This protein binds this small molecule.
Small molecule (SMILES): CC(=O)N[C@H]1[C@H](O[C@H]2[C@H](O)[C@@H](NC(C)=O)CO[C@@H]2CO)O[C@H](CO)[C@@H](O)[C@@H]1O

Sequence of chain 1.C:
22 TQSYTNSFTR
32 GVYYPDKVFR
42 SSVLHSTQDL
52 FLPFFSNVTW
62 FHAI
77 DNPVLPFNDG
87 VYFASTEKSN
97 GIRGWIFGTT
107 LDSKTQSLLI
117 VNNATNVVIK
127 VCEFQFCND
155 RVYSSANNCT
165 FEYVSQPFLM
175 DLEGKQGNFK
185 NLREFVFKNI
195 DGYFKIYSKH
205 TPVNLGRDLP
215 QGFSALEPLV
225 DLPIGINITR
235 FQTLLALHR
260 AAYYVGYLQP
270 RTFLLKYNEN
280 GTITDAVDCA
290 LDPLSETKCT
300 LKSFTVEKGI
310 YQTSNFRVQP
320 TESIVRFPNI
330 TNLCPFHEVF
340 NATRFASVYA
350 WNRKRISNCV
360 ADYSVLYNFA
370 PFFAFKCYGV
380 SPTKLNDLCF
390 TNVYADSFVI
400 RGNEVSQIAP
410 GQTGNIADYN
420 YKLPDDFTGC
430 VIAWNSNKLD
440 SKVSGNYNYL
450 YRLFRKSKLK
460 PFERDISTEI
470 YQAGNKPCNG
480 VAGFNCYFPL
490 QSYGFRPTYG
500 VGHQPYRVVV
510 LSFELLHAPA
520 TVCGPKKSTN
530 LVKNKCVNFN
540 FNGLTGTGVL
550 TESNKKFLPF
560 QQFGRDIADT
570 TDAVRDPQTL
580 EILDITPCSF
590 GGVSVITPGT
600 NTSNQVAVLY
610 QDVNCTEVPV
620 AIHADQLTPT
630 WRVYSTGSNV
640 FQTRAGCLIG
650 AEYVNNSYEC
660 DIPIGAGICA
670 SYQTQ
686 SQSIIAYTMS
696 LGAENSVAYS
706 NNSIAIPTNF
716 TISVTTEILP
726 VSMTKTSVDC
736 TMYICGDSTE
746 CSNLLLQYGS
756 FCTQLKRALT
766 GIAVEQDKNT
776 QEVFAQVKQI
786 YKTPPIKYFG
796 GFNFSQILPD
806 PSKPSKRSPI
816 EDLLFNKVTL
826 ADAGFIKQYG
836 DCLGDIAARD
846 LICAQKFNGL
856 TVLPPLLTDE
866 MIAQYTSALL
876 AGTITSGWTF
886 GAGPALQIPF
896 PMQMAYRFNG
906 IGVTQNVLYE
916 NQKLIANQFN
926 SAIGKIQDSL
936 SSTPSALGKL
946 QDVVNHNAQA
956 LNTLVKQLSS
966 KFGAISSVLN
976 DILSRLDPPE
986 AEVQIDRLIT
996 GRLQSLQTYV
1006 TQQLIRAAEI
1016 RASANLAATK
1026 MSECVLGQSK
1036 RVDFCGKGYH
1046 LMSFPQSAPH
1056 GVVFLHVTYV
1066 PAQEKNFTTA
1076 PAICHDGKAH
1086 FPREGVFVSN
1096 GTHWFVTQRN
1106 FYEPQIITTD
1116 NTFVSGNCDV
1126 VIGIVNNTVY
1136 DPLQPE

Binding-site contacts:
Ligand atom C8 contacts residue SER800 of chain 1.C at 3.8 Å.
Ligand atom C7 contacts residue ASN798 of chain 1.C at 3.7 Å.
Ligand atom O5 contacts residue ASN798 of chain 1.C at 2.3 Å (h-bond).
Ligand atom C6 contacts residue GLN801 of chain 1.C at 3.9 Å.
Ligand atom C8 contacts residue ASN798 of chain 1.C at 4.0 Å.
Ligand atom C5 contacts residue SER800 of chain 1.C at 4.1 Å.
Ligand atom O6 contacts residue GLN801 of chain 1.C at 4.5 Å.
Ligand atom O5 contacts residue SER800 of chain 1.C at 4.0 Å.
Ligand atom C5 contacts residue ASN798 of chain 1.C at 3.6 Å.
Ligand atom C2 contacts residue ASN798 of chain 1.C at 2.5 Å.
Ligand atom N2 contacts residue ASN798 of chain 1.C at 3.0 Å (h-bond).
Ligand atom C1 contacts residue SER800 of chain 1.C at 3.6 Å.
Ligand atom C1 contacts residue ASN798 of chain 1.C at 1.4 Å.
Ligand atom C3 contacts residue ASN798 of chain 1.C at 3.8 Å.
Ligand atom C4 contacts residue ASN798 of chain 1.C at 4.2 Å.